A small-molecule ligand and the protein it binds are described below.
Small molecule (SMILES): COc1nc2cccnc2n1C1CC(Nc2nc3ccccc3s2)C1

Binding-site contacts:
Ligand atom C10 contacts residue 1IR1 of chain 2.D at 0.3 Å.
Ligand atom N09 contacts residue 1IR1 of chain 2.D at 0.4 Å (h-bond).
Ligand atom O02 contacts residue MET262 of chain 2.A at 3.4 Å (h-bond).
Ligand atom S25 contacts residue 1IR1 of chain 2.D at 0.1 Å (h-bond).
Ligand atom C22 contacts residue PRO261 of chain 2.A at 3.5 Å (hydrophobic).
Ligand atom C06 contacts residue 1IR1 of chain 2.D at 0.2 Å.
Ligand atom N11 contacts residue 1IR1 of chain 2.D at 0.4 Å (h-bond).
Ligand atom C22 contacts residue 1IR1 of chain 2.D at 0.1 Å.
Ligand atom C14 contacts residue GLN275 of chain 2.A at 3.4 Å.
Ligand atom N16 contacts residue GLY274 of chain 2.A at 3.5 Å (h-bond).
Ligand atom C07 contacts residue 1IR1 of chain 2.D at 0.3 Å.
Ligand atom C17 contacts residue 1IR1 of chain 2.D at 0.1 Å.
Ligand atom C08 contacts residue ILE241 of chain 2.A at 3.2 Å (hydrophobic).
Ligand atom C15 contacts residue PHE278 of chain 2.A at 3.5 Å (hydrophobic).
Ligand atom S25 contacts residue GLY274 of chain 2.A at 3.5 Å.
Ligand atom C21 contacts residue 1IR1 of chain 2.D at 0.1 Å.
Ligand atom C01 contacts residue 1IR1 of chain 2.D at 0.5 Å.
Ligand atom C08 contacts residue 1IR1 of chain 2.D at 0.4 Å.
Ligand atom C20 contacts residue 1IR1 of chain 2.D at 0.1 Å.
Ligand atom C24 contacts residue 1IR1 of chain 2.D at 0.0 Å.
Ligand atom N04 contacts residue 1IR1 of chain 2.D at 0.2 Å (h-bond).
Ligand atom C23 contacts residue 1IR1 of chain 2.D at 0.0 Å.
Ligand atom C13 contacts residue 1IR1 of chain 2.D at 0.3 Å.
Ligand atom C03 contacts residue 1IR1 of chain 2.D at 0.4 Å.
Ligand atom C13 contacts residue GLN275 of chain 2.A at 3.6 Å.
Ligand atom O02 contacts residue 1IR1 of chain 2.D at 0.5 Å (h-bond).
Ligand atom C22 contacts residue MET262 of chain 2.A at 3.5 Å (hydrophobic).
Ligand atom C05 contacts residue 1IR1 of chain 2.D at 0.1 Å.
Ligand atom N18 contacts residue 1IR1 of chain 2.D at 0.1 Å (h-bond).
Ligand atom C14 contacts residue 1IR1 of chain 2.D at 0.2 Å.
Ligand atom C19 contacts residue 1IR1 of chain 2.D at 0.1 Å.
Ligand atom C03 contacts residue PHE278 of chain 2.A at 3.5 Å (hydrophobic).
Ligand atom N18 contacts residue TYR242 of chain 2.A at 2.8 Å (h-bond).
Ligand atom C12 contacts residue 1IR1 of chain 2.D at 1.0 Å.
Ligand atom C23 contacts residue MET262 of chain 2.A at 3.4 Å (hydrophobic).
Ligand atom C15 contacts residue 1IR1 of chain 2.D at 0.2 Å.
Ligand atom C17 contacts residue GLY274 of chain 2.A at 3.5 Å.
Ligand atom N16 contacts residue 1IR1 of chain 2.D at 0.2 Å (h-bond).
Ligand atom C13 contacts residue TYR242 of chain 2.A at 3.5 Å (hydrophobic).
Ligand atom C14 contacts residue TYR242 of chain 2.A at 3.4 Å (hydrophobic).

Sequence of chain 2.A:
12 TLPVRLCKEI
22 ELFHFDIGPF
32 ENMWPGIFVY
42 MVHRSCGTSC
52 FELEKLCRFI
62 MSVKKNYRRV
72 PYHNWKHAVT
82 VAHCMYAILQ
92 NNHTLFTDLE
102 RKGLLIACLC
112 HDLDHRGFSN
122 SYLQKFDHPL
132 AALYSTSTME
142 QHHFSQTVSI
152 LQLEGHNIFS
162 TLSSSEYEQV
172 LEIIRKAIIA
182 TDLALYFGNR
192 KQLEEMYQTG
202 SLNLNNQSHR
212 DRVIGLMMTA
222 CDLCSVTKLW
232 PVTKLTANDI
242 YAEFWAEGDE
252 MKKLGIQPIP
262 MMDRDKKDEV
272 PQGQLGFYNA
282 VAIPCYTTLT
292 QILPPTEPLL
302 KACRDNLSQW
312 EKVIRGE